This small molecule binds to this protein.
Small molecule (SMILES): N[C@@H](CCC(=O)O)C(=O)O

Sequence of chain 1.A:
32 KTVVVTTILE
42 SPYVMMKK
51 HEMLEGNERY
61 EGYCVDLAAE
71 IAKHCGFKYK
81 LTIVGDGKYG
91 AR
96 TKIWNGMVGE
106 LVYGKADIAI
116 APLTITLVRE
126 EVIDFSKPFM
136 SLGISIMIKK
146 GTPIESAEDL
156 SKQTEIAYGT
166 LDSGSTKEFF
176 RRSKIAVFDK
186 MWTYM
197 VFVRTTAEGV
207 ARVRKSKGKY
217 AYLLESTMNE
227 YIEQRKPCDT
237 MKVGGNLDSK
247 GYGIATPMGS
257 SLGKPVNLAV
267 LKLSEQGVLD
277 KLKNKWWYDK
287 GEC

Binding-site contacts:
Ligand atom CB contacts residue TYR89 of chain 1.A at 3.6 Å (hydrophobic).
Ligand atom CB contacts residue GLU221 of chain 1.A at 4.0 Å.
Ligand atom OXT contacts residue ARG124 of chain 1.A at 2.7 Å (salt-bridge).
Ligand atom OXT contacts residue GLY169 of chain 1.A at 3.2 Å.
Ligand atom CA contacts residue SER170 of chain 1.A at 3.3 Å.
Ligand atom N contacts residue PRO117 of chain 1.A at 2.9 Å (h-bond).
Ligand atom OE2 contacts residue GLU221 of chain 1.A at 3.5 Å.
Ligand atom CG contacts residue MET224 of chain 1.A at 3.8 Å (hydrophobic).
Ligand atom CB contacts residue LEU166 of chain 1.A at 4.1 Å (hydrophobic).
Ligand atom CA contacts residue GLU221 of chain 1.A at 3.1 Å.
Ligand atom CD contacts residue LEU166 of chain 1.A at 4.1 Å (hydrophobic).
Ligand atom CD contacts residue THR171 of chain 1.A at 3.4 Å.
Ligand atom C contacts residue SER170 of chain 1.A at 3.2 Å.
Ligand atom O contacts residue ARG124 of chain 1.A at 2.8 Å (salt-bridge).
Ligand atom OE1 contacts residue THR171 of chain 1.A at 3.3 Å (h-bond).
Ligand atom CG contacts residue GLU221 of chain 1.A at 3.5 Å.
Ligand atom N contacts residue TYR248 of chain 1.A at 3.5 Å.
Ligand atom N contacts residue GLU221 of chain 1.A at 2.8 Å (salt-bridge).
Ligand atom CG contacts residue LEU166 of chain 1.A at 3.8 Å (hydrophobic).
Ligand atom OE1 contacts residue GLY169 of chain 1.A at 3.9 Å.
Ligand atom O contacts residue SER170 of chain 1.A at 3.9 Å.
Ligand atom OE1 contacts residue SER170 of chain 1.A at 3.5 Å (h-bond).
Ligand atom OE2 contacts residue MET224 of chain 1.A at 3.9 Å.
Ligand atom OXT contacts residue TYR89 of chain 1.A at 3.7 Å.
Ligand atom N contacts residue SER170 of chain 1.A at 4.1 Å.
Ligand atom N contacts residue TYR89 of chain 1.A at 4.1 Å.
Ligand atom CA contacts residue TYR89 of chain 1.A at 4.1 Å (hydrophobic).
Ligand atom CD contacts residue GLU221 of chain 1.A at 3.8 Å.
Ligand atom C contacts residue ARG124 of chain 1.A at 3.4 Å.
Ligand atom O contacts residue PRO117 of chain 1.A at 3.6 Å (h-bond).
Ligand atom CA contacts residue THR119 of chain 1.A at 3.2 Å.
Ligand atom OXT contacts residue SER170 of chain 1.A at 2.6 Å (h-bond).
Ligand atom O contacts residue LEU118 of chain 1.A at 3.5 Å.
Ligand atom CA contacts residue PRO117 of chain 1.A at 4.0 Å (hydrophobic).
Ligand atom O contacts residue TYR89 of chain 1.A at 3.7 Å.
Ligand atom N contacts residue THR119 of chain 1.A at 2.8 Å (h-bond).
Ligand atom O contacts residue THR119 of chain 1.A at 2.8 Å (h-bond).
Ligand atom C contacts residue TYR89 of chain 1.A at 3.9 Å (hydrophobic).
Ligand atom C contacts residue THR119 of chain 1.A at 3.3 Å.
Ligand atom OE2 contacts residue THR171 of chain 1.A at 2.9 Å (h-bond).